This protein binds this small molecule.
Small molecule (SMILES): Nc1ncnc2c1ccn2[C@@H]1O[C@H](COP(=O)(O)OP(=O)(O)O)[C@@H](O)[C@H]1O

Sequence of chain 1.A:
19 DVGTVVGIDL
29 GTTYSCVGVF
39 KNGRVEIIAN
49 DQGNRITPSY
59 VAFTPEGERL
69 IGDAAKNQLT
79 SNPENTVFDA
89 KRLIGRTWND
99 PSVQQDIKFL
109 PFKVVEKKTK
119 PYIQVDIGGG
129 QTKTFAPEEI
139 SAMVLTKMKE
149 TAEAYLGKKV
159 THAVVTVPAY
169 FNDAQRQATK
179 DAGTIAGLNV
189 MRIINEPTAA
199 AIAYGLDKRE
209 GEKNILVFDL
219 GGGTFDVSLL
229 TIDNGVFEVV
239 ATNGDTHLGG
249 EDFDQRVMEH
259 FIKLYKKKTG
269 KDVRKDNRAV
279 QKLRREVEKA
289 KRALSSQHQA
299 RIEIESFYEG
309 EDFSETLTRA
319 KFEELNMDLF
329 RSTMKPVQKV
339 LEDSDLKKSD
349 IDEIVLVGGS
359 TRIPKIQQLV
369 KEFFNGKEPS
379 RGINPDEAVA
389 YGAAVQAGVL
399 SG

Binding-site contacts:
Ligand atom C5 contacts residue ARG360 of chain 1.A at 3.5 Å.
Ligand atom O2B contacts residue GLY219 of chain 1.A at 3.2 Å.
Ligand atom C4 contacts residue GLY357 of chain 1.A at 3.2 Å.
Ligand atom O5' contacts residue GLY357 of chain 1.A at 3.2 Å (h-bond).
Ligand atom C5 contacts residue ARG290 of chain 1.A at 3.5 Å.
Ligand atom O2' contacts residue LYS289 of chain 1.A at 2.8 Å (salt-bridge).
Ligand atom O5' contacts residue GLY220 of chain 1.A at 3.3 Å (h-bond).
Ligand atom C4' contacts residue GLY220 of chain 1.A at 3.5 Å.
Ligand atom O5' contacts residue GLY219 of chain 1.A at 3.4 Å.
Ligand atom O3B contacts residue PO41 of chain 1.D at 3.0 Å (h-bond).
Ligand atom O3' contacts residue LYS289 of chain 1.A at 3.2 Å (salt-bridge).
Ligand atom O1A contacts residue ASP384 of chain 1.A at 3.5 Å.
Ligand atom O1B contacts residue THR31 of chain 1.A at 2.6 Å (h-bond).
Ligand atom N1 contacts residue SER293 of chain 1.A at 2.7 Å (h-bond).
Ligand atom O3B contacts residue MG1 of chain 1.C at 2.0 Å.
Ligand atom PB contacts residue THR31 of chain 1.A at 3.5 Å.
Ligand atom C5' contacts residue GLY220 of chain 1.A at 3.3 Å.
Ligand atom O3' contacts residue GLY220 of chain 1.A at 3.5 Å.
Ligand atom C16 contacts residue ARG290 of chain 1.A at 3.6 Å.
Ligand atom C2' contacts residue GLU286 of chain 1.A at 3.4 Å.
Ligand atom O4' contacts residue SER358 of chain 1.A at 3.5 Å (h-bond).
Ligand atom PB contacts residue MG1 of chain 1.C at 3.2 Å.
Ligand atom N3 contacts residue GLY357 of chain 1.A at 3.4 Å (h-bond).
Ligand atom C2 contacts residue SER293 of chain 1.A at 3.4 Å.
Ligand atom C16 contacts residue ARG360 of chain 1.A at 3.6 Å.
Ligand atom O2B contacts residue PO41 of chain 1.D at 3.3 Å (h-bond).
Ligand atom O2A contacts residue GLY357 of chain 1.A at 3.1 Å (h-bond).
Ligand atom C5 contacts residue GLY357 of chain 1.A at 3.5 Å.
Ligand atom O2' contacts residue GLU286 of chain 1.A at 2.6 Å (salt-bridge).
Ligand atom PB contacts residue PO41 of chain 1.D at 3.6 Å.
Ligand atom O4' contacts residue GLY357 of chain 1.A at 3.1 Å.
Ligand atom O2A contacts residue GLY356 of chain 1.A at 3.2 Å.
Ligand atom O3' contacts residue GLY248 of chain 1.A at 3.4 Å.
Ligand atom C6 contacts residue ARG360 of chain 1.A at 3.5 Å.
Ligand atom N9 contacts residue GLY357 of chain 1.A at 3.5 Å (h-bond).
Ligand atom O1B contacts residue TYR32 of chain 1.A at 2.8 Å (h-bond).
Ligand atom O2B contacts residue GLY220 of chain 1.A at 3.0 Å (h-bond).
Ligand atom O3A contacts residue THR31 of chain 1.A at 3.4 Å (h-bond).
Ligand atom N6 contacts residue ARG360 of chain 1.A at 3.2 Å.
Ligand atom O2B contacts residue MG1 of chain 1.C at 3.5 Å.